Binding-site contacts:
Ligand atom O2G contacts residue ALA23 of chain 1.B at 3.7 Å.
Ligand atom C5' contacts residue GLY108 of chain 1.A at 3.3 Å.
Ligand atom C2 contacts residue LYS97 of chain 1.A at 3.4 Å.
Ligand atom O1G contacts residue ALA23 of chain 1.B at 3.6 Å.
Ligand atom O1B contacts residue GLY104 of chain 1.A at 3.1 Å (h-bond).
Ligand atom N3B contacts residue GLY102 of chain 1.A at 3.3 Å.
Ligand atom O2G contacts residue THR182 of chain 1.A at 3.1 Å (h-bond).
Ligand atom O2A contacts residue GLY106 of chain 1.A at 3.7 Å.
Ligand atom O1A contacts residue GLY107 of chain 1.A at 2.9 Å (h-bond).
Ligand atom C6 contacts residue ASN111 of chain 1.A at 3.4 Å.
Ligand atom N1 contacts residue ASN111 of chain 1.A at 3.2 Å (h-bond).
Ligand atom N6 contacts residue ASN66 of chain 1.A at 2.8 Å (h-bond).
Ligand atom O5' contacts residue GLY108 of chain 1.A at 3.5 Å.
Ligand atom O2A contacts residue SER109 of chain 1.A at 2.7 Å (h-bond).
Ligand atom PA contacts residue GLY108 of chain 1.A at 3.4 Å.
Ligand atom PA contacts residue SER109 of chain 1.A at 3.5 Å.
Ligand atom C2' contacts residue MET101 of chain 1.A at 3.6 Å (hydrophobic).
Ligand atom O2B contacts residue GLY103 of chain 1.A at 3.7 Å.
Ligand atom O1B contacts residue GLY106 of chain 1.A at 3.4 Å (h-bond).
Ligand atom O1A contacts residue GLY108 of chain 1.A at 2.3 Å (h-bond).
Ligand atom O3G contacts residue ILE180 of chain 1.A at 3.6 Å.
Ligand atom N1 contacts residue LYS97 of chain 1.A at 2.9 Å (salt-bridge).
Ligand atom O3' contacts residue GLY102 of chain 1.A at 3.7 Å.
Ligand atom O1A contacts residue GLY106 of chain 1.A at 3.2 Å.
Ligand atom O4' contacts residue ALA23 of chain 1.B at 3.7 Å.
Ligand atom N1 contacts residue GLY108 of chain 1.A at 3.7 Å.
Ligand atom N6 contacts residue ASN111 of chain 1.A at 3.0 Å (h-bond).
Ligand atom O2' contacts residue MET101 of chain 1.A at 2.9 Å.
Ligand atom O2A contacts residue GLY108 of chain 1.A at 3.7 Å.
Ligand atom O5' contacts residue ALA23 of chain 1.B at 3.7 Å.
Ligand atom PG contacts residue THR182 of chain 1.A at 3.4 Å.
Ligand atom N7 contacts residue ASN66 of chain 1.A at 3.5 Å.
Ligand atom C4' contacts residue ALA23 of chain 1.B at 3.6 Å (hydrophobic).
Ligand atom C8 contacts residue LEU67 of chain 1.A at 3.4 Å (hydrophobic).
Ligand atom O3G contacts residue PRO181 of chain 1.A at 3.4 Å.
Ligand atom O3G contacts residue THR182 of chain 1.A at 2.5 Å (h-bond).
Ligand atom O3G contacts residue THR241 of chain 1.A at 3.7 Å.
Ligand atom O1A contacts residue SER109 of chain 1.A at 3.6 Å.
Ligand atom N7 contacts residue LEU67 of chain 1.A at 2.9 Å (h-bond).
Ligand atom C2 contacts residue GLY108 of chain 1.A at 3.6 Å.

A protein and the small-molecule ligand that binds it are described below.
Small molecule (SMILES): Nc1ncnc2c1ncn2[C@@H]1O[C@H](CO[P](=O)(O)O[P](=O)(O)NP(=O)(O)O)[C@@H](O)[C@H]1O

Sequence of chain 1.B:
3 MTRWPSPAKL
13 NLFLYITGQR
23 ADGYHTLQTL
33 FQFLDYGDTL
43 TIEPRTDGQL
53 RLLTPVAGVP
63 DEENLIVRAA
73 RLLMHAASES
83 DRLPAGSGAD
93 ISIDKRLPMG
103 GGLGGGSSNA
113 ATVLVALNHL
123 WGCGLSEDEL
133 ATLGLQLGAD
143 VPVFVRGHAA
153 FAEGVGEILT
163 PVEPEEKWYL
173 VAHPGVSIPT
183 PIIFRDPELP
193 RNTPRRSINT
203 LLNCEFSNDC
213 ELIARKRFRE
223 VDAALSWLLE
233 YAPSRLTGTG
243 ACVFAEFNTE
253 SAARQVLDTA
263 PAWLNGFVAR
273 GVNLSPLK

Sequence of chain 1.A:
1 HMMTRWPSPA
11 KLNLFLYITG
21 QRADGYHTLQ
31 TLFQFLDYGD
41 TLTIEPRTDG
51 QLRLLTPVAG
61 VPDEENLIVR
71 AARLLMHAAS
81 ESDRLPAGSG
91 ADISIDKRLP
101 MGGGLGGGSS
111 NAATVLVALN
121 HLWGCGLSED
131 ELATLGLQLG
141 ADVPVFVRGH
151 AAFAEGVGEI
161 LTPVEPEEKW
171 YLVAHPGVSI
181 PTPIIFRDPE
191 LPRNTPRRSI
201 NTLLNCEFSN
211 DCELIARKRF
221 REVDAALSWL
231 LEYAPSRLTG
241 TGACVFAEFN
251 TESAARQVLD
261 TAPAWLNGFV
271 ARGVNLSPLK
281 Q